Binding-site contacts:
Ligand atom C1 contacts residue ASN119 of chain 1.A at 1.4 Å.
Ligand atom C7 contacts residue VAL124 of chain 1.A at 4.1 Å (hydrophobic).
Ligand atom O7 contacts residue ASN119 of chain 1.A at 2.6 Å (h-bond).
Ligand atom N2 contacts residue ASN119 of chain 1.A at 3.0 Å (h-bond).
Ligand atom C7 contacts residue ASN119 of chain 1.A at 3.0 Å.
Ligand atom C3 contacts residue ASN119 of chain 1.A at 3.8 Å.
Ligand atom C8 contacts residue ASN119 of chain 1.A at 4.3 Å.
Ligand atom O5 contacts residue ASN119 of chain 1.A at 2.3 Å (h-bond).
Ligand atom C2 contacts residue ASN119 of chain 1.A at 2.4 Å.
Ligand atom C5 contacts residue ASN119 of chain 1.A at 3.6 Å.
Ligand atom O6 contacts residue THR121 of chain 1.A at 4.3 Å.
Ligand atom O7 contacts residue VAL124 of chain 1.A at 3.1 Å.
Ligand atom C4 contacts residue ASN119 of chain 1.A at 4.2 Å.

Sequence of chain 1.A:
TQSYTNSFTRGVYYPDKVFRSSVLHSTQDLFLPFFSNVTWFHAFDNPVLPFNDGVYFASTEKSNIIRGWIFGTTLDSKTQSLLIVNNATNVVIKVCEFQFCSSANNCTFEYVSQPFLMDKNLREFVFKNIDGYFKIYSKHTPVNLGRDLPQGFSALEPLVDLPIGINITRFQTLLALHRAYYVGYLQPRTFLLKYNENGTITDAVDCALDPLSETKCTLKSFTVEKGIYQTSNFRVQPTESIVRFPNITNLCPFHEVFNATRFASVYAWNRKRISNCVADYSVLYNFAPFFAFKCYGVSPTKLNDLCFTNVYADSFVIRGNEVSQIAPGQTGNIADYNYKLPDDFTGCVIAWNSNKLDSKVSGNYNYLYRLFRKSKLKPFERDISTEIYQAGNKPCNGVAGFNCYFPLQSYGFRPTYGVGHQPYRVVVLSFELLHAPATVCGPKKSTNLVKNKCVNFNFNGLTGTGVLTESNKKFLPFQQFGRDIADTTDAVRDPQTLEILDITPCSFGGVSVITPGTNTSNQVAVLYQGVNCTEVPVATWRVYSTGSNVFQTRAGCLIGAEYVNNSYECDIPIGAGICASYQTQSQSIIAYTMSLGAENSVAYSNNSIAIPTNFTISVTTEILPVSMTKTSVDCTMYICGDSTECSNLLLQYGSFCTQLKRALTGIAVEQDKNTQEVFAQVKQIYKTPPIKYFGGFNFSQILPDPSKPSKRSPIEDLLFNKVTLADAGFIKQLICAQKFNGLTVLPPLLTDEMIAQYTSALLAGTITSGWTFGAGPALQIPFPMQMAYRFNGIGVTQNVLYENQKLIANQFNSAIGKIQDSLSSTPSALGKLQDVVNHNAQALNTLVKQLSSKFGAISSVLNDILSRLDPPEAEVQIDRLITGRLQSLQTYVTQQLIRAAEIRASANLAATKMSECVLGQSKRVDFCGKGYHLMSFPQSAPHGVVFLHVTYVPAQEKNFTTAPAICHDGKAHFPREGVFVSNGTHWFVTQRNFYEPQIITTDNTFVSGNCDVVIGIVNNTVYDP

The protein below binds the small molecule below.
Small molecule (SMILES): CC(=O)N[C@H]1[C@H](O[C@H]2[C@H](O)[C@@H](NC(C)=O)CO[C@@H]2CO)O[C@H](CO)[C@@H](O)[C@@H]1O